The protein below binds the small molecule below.
Small molecule (SMILES): CC(=O)N[C@H]1[C@@H](O[C@H]2[C@H](O)[C@@H](NC(C)=O)CO[C@@H]2CO)O[C@H](CO)[C@@H](O)[C@@H]1O

Sequence of chain 1.B:
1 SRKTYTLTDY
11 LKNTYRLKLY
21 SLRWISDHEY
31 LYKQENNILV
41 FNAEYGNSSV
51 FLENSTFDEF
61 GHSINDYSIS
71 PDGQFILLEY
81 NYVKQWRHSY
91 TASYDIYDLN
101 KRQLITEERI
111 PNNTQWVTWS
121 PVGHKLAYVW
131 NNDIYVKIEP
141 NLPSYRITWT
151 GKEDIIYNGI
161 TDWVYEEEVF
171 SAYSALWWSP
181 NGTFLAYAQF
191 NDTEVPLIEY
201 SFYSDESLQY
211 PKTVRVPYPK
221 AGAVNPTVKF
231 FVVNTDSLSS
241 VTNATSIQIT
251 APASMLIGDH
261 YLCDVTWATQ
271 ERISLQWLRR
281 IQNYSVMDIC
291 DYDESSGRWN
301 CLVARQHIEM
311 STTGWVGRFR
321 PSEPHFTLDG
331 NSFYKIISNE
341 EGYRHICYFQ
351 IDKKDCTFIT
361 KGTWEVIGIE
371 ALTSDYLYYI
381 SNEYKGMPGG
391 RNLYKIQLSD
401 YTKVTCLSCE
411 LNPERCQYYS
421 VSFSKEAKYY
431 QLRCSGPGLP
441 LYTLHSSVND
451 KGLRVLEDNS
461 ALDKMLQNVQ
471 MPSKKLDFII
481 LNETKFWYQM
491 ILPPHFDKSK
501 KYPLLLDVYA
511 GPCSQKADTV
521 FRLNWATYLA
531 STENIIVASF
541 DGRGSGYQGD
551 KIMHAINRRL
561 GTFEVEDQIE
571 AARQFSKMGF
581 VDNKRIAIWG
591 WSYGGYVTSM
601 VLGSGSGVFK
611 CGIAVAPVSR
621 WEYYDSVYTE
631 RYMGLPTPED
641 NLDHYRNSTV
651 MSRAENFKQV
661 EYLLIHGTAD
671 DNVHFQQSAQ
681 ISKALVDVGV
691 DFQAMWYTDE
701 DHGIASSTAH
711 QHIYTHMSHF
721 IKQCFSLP

Binding-site contacts:
Ligand atom C7 contacts residue ASN283 of chain 1.B at 4.1 Å.
Ligand atom O6 contacts residue ARG558 of chain 1.B at 4.0 Å.
Ligand atom N2 contacts residue SER311 of chain 1.B at 4.0 Å.
Ligand atom C5 contacts residue ILE281 of chain 1.B at 3.8 Å (hydrophobic).
Ligand atom C7 contacts residue THR312 of chain 1.B at 4.3 Å.
Ligand atom O6 contacts residue ILE281 of chain 1.B at 4.0 Å.
Ligand atom C3 contacts residue ASN283 of chain 1.B at 3.0 Å.
Ligand atom C8 contacts residue ASP640 of chain 1.B at 3.8 Å.
Ligand atom O5 contacts residue ASN283 of chain 1.B at 2.4 Å (h-bond).
Ligand atom C8 contacts residue SER311 of chain 1.B at 3.6 Å.
Ligand atom O7 contacts residue SER311 of chain 1.B at 3.5 Å (h-bond).
Ligand atom C6 contacts residue ILE281 of chain 1.B at 4.3 Å (hydrophobic).
Ligand atom C4 contacts residue ASN283 of chain 1.B at 3.5 Å.
Ligand atom N2 contacts residue ASN283 of chain 1.B at 2.9 Å (h-bond).
Ligand atom O5 contacts residue ILE281 of chain 1.B at 4.2 Å.
Ligand atom C2 contacts residue ASN283 of chain 1.B at 2.5 Å.
Ligand atom C7 contacts residue SER311 of chain 1.B at 3.5 Å.
Ligand atom C6 contacts residue ASN283 of chain 1.B at 4.2 Å.
Ligand atom C6 contacts residue ARG558 of chain 1.B at 4.1 Å.
Ligand atom O6 contacts residue ASP640 of chain 1.B at 4.0 Å.
Ligand atom C8 contacts residue MET310 of chain 1.B at 3.1 Å (hydrophobic).
Ligand atom O4 contacts residue ASN283 of chain 1.B at 4.4 Å.
Ligand atom O3 contacts residue ASN283 of chain 1.B at 4.3 Å.
Ligand atom C1 contacts residue ILE281 of chain 1.B at 4.3 Å (hydrophobic).
Ligand atom C1 contacts residue SER311 of chain 1.B at 4.4 Å.
Ligand atom C1 contacts residue ASN283 of chain 1.B at 1.4 Å.
Ligand atom C5 contacts residue ASN283 of chain 1.B at 2.9 Å.
Ligand atom O7 contacts residue THR312 of chain 1.B at 3.6 Å.
Ligand atom C8 contacts residue THR312 of chain 1.B at 4.3 Å.